Sequence of chain 1.B:
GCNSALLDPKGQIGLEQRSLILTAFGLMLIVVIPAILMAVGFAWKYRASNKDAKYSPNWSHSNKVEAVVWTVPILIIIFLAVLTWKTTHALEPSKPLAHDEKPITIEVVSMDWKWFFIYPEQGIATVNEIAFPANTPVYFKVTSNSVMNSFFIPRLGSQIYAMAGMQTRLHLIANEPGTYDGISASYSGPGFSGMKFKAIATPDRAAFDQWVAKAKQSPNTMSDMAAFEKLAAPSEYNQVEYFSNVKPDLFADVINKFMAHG

Sequence of chain 1.A:
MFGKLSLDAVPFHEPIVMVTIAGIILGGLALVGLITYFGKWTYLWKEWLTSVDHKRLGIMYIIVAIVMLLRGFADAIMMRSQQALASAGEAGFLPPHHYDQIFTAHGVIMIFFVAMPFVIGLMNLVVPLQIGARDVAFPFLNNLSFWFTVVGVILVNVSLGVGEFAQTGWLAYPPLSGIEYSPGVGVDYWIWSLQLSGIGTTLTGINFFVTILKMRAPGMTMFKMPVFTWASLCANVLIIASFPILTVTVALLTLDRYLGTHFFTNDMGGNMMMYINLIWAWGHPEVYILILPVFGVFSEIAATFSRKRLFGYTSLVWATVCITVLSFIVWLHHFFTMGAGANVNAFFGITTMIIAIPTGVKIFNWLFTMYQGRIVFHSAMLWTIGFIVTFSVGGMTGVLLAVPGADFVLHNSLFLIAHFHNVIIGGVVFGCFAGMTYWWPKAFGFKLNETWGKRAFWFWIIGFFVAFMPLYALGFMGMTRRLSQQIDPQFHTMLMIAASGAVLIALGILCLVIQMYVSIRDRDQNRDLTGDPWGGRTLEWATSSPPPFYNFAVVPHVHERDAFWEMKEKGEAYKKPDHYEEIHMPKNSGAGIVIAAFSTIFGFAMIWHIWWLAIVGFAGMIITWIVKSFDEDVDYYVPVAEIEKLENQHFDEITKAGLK

A protein and the small-molecule ligand that binds it are described below.
Small molecule (SMILES): C=Cc1c(C)c2n3c1=CC1=[N+]4C(=Cc5c(CCC(=O)O)c(C)c6n5[Fe]34[N+]3=C(C=2)C([C@@H](O)CC/C=C(/C)CCC=C(C)CCC=C(C)C)=C(C)C3=C6)C(CCC(=O)O)=C1C

Binding-site contacts:
Ligand atom ND contacts residue HIS419 of chain 1.A at 3.6 Å.
Ligand atom CHA contacts residue HIS334 of chain 1.A at 3.2 Å.
Ligand atom CBC contacts residue ILE424 of chain 1.A at 3.5 Å (hydrophobic).
Ligand atom O2A contacts residue LEU401 of chain 1.A at 3.1 Å.
Ligand atom C27 contacts residue VAL55 of chain 1.B at 3.4 Å (hydrophobic).
Ligand atom CMB contacts residue VAL399 of chain 1.A at 3.6 Å (hydrophobic).
Ligand atom C4C contacts residue VAL423 of chain 1.A at 3.5 Å (hydrophobic).
Ligand atom C2A contacts residue HIS333 of chain 1.A at 3.6 Å.
Ligand atom CAA contacts residue HIS333 of chain 1.A at 3.4 Å.
Ligand atom NA contacts residue HIS419 of chain 1.A at 3.2 Å (h-bond).
Ligand atom C2D contacts residue PHE420 of chain 1.A at 3.5 Å (hydrophobic).
Ligand atom CMA contacts residue ALA402 of chain 1.A at 3.5 Å (hydrophobic).
Ligand atom O1D contacts residue TRP170 of chain 1.A at 3.2 Å (h-bond).
Ligand atom CMC contacts residue ILE291 of chain 1.A at 3.5 Å (hydrophobic).
Ligand atom C4A contacts residue HIS419 of chain 1.A at 3.5 Å.
Ligand atom C14 contacts residue THR359 of chain 1.A at 3.3 Å.
Ligand atom C27 contacts residue VAL54 of chain 1.B at 3.5 Å (hydrophobic).
Ligand atom C14 contacts residue GLY395 of chain 1.A at 3.6 Å.
Ligand atom FE contacts residue HIS419 of chain 1.A at 2.7 Å.
Ligand atom O11 contacts residue ILE355 of chain 1.A at 3.4 Å.
Ligand atom C3C contacts residue VAL287 of chain 1.A at 3.6 Å (hydrophobic).
Ligand atom C24 contacts residue ILE100 of chain 1.B at 3.2 Å (hydrophobic).
Ligand atom CGA contacts residue ASP407 of chain 1.A at 3.4 Å.
Ligand atom CBA contacts residue LEU416 of chain 1.A at 3.3 Å (hydrophobic).
Ligand atom CMA contacts residue LEU401 of chain 1.A at 3.5 Å (hydrophobic).
Ligand atom CMA contacts residue GLY398 of chain 1.A at 3.6 Å.
Ligand atom O11 contacts residue TYR288 of chain 1.A at 3.2 Å (h-bond).
Ligand atom C1D contacts residue PHE420 of chain 1.A at 3.4 Å (hydrophobic).
Ligand atom O1D contacts residue ARG481 of chain 1.A at 3.5 Å (salt-bridge).
Ligand atom C13 contacts residue GLY395 of chain 1.A at 3.6 Å.
Ligand atom O2A contacts residue ASP407 of chain 1.A at 2.3 Å (salt-bridge).
Ligand atom O1A contacts residue HIS411 of chain 1.A at 3.1 Å (h-bond).
Ligand atom CAC contacts residue VAL287 of chain 1.A at 3.6 Å (hydrophobic).
Ligand atom NB contacts residue HIS419 of chain 1.A at 3.5 Å (h-bond).
Ligand atom C16 contacts residue THR359 of chain 1.A at 3.5 Å.
Ligand atom O2D contacts residue ARG481 of chain 1.A at 3.1 Å (salt-bridge).
Ligand atom O2D contacts residue LEU416 of chain 1.A at 3.5 Å.
Ligand atom C15 contacts residue THR359 of chain 1.A at 3.5 Å.
Ligand atom CAC contacts residue ILE424 of chain 1.A at 3.6 Å (hydrophobic).
Ligand atom CHB contacts residue GLY398 of chain 1.A at 3.2 Å.